This protein binds this small molecule.
Small molecule (SMILES): O=c1cc[nH]c(=O)[nH]1

Binding-site contacts:
Ligand atom N3 contacts residue ARG175 of chain 1.B at 4.0 Å.
Ligand atom C6 contacts residue GLY103 of chain 1.B at 3.9 Å.
Ligand atom C2 contacts residue GOL1 of chain 1.M at 3.6 Å.
Ligand atom O4 contacts residue GLN173 of chain 1.B at 3.1 Å (h-bond).
Ligand atom C4 contacts residue ARG175 of chain 1.B at 3.4 Å.
Ligand atom N3 contacts residue PHE169 of chain 1.B at 3.7 Å.
Ligand atom O2 contacts residue PHE202 of chain 1.B at 4.2 Å.
Ligand atom C2 contacts residue GLN173 of chain 1.B at 3.6 Å.
Ligand atom C2 contacts residue GLU203 of chain 1.B at 4.4 Å.
Ligand atom C4 contacts residue GLY103 of chain 1.B at 4.4 Å.
Ligand atom C6 contacts residue THR102 of chain 1.B at 4.4 Å.
Ligand atom N1 contacts residue GOL1 of chain 1.M at 3.5 Å (h-bond).
Ligand atom C5 contacts residue GLY103 of chain 1.B at 3.8 Å.
Ligand atom C2 contacts residue PHE169 of chain 1.B at 3.7 Å (hydrophobic).
Ligand atom C6 contacts residue PHE169 of chain 1.B at 4.2 Å (hydrophobic).
Ligand atom O2 contacts residue MSE204 of chain 1.B at 3.7 Å.
Ligand atom N3 contacts residue GLN173 of chain 1.B at 2.8 Å (h-bond).
Ligand atom N1 contacts residue PHE169 of chain 1.B at 4.0 Å.
Ligand atom O2 contacts residue GOL1 of chain 1.M at 2.9 Å (h-bond).
Ligand atom O2 contacts residue PHE169 of chain 1.B at 3.9 Å.
Ligand atom C2 contacts residue PHE202 of chain 1.B at 4.1 Å (hydrophobic).
Ligand atom C4 contacts residue PHE169 of chain 1.B at 3.9 Å (hydrophobic).
Ligand atom C5 contacts residue ARG175 of chain 1.B at 4.1 Å.
Ligand atom O4 contacts residue PHE169 of chain 1.B at 4.4 Å.
Ligand atom O4 contacts residue ARG175 of chain 1.B at 2.5 Å (salt-bridge).
Ligand atom O2 contacts residue GLU203 of chain 1.B at 3.7 Å.
Ligand atom O2 contacts residue GLN173 of chain 1.B at 3.0 Å (h-bond).
Ligand atom C4 contacts residue GLN173 of chain 1.B at 3.4 Å.
Ligand atom N3 contacts residue PHE202 of chain 1.B at 4.2 Å.
Ligand atom C5 contacts residue PHE169 of chain 1.B at 4.2 Å (hydrophobic).

Sequence of chain 1.B:
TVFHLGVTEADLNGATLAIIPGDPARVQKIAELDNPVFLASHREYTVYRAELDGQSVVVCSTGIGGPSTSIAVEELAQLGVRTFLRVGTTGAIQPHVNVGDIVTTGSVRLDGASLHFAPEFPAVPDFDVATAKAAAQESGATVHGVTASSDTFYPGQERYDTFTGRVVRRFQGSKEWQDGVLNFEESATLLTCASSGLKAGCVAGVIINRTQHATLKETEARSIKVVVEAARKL